The small molecule below binds the protein below.
Small molecule (SMILES): O=C1NCCc2[nH]c(-c3ccnc(-c4cnc5ccccc5c4)c3)cc21

Sequence of chain 1.J:
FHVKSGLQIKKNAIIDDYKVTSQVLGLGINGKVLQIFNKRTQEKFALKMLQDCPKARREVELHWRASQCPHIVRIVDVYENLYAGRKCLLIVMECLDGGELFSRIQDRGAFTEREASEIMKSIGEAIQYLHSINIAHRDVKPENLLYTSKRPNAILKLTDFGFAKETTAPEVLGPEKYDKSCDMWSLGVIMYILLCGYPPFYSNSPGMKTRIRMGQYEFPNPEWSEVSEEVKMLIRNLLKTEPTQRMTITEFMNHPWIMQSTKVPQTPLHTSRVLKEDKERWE

Binding-site contacts:
Ligand atom C10 contacts residue ALA61 of chain 1.J at 3.5 Å (hydrophobic).
Ligand atom C17 contacts residue LEU40 of chain 1.J at 3.3 Å (hydrophobic).
Ligand atom C2 contacts residue VAL48 of chain 1.J at 3.9 Å (hydrophobic).
Ligand atom C21 contacts residue ASP112 of chain 1.J at 3.8 Å.
Ligand atom N15 contacts residue ALA61 of chain 1.J at 3.7 Å.
Ligand atom C3 contacts residue VAL48 of chain 1.J at 3.7 Å (hydrophobic).
Ligand atom N16 contacts residue ASP112 of chain 1.J at 3.9 Å.
Ligand atom C3 contacts residue MET108 of chain 1.J at 3.7 Å (hydrophobic).
Ligand atom C20 contacts residue LEU111 of chain 1.J at 3.5 Å (hydrophobic).
Ligand atom C8 contacts residue ASP177 of chain 1.J at 3.2 Å.
Ligand atom O26 contacts residue ASP177 of chain 1.J at 3.2 Å.
Ligand atom C21 contacts residue LEU40 of chain 1.J at 3.5 Å (hydrophobic).
Ligand atom C8 contacts residue GLY43 of chain 1.J at 3.7 Å.
Ligand atom C9 contacts residue LEU42 of chain 1.J at 3.8 Å (hydrophobic).
Ligand atom C12 contacts residue LEU163 of chain 1.J at 3.8 Å (hydrophobic).
Ligand atom C8 contacts residue ASN161 of chain 1.J at 3.4 Å.
Ligand atom C22 contacts residue LEU40 of chain 1.J at 3.9 Å (hydrophobic).
Ligand atom N15 contacts residue LEU111 of chain 1.J at 3.1 Å (h-bond).
Ligand atom C8 contacts residue LEU42 of chain 1.J at 3.7 Å (hydrophobic).
Ligand atom C10 contacts residue LEU111 of chain 1.J at 3.8 Å (hydrophobic).
Ligand atom N16 contacts residue LEU40 of chain 1.J at 3.2 Å.
Ligand atom N15 contacts residue GLU109 of chain 1.J at 3.8 Å.
Ligand atom C19 contacts residue LEU40 of chain 1.J at 3.8 Å (hydrophobic).
Ligand atom C13 contacts residue LEU163 of chain 1.J at 3.5 Å (hydrophobic).
Ligand atom C17 contacts residue CYS110 of chain 1.J at 3.5 Å (hydrophobic).
Ligand atom N7 contacts residue LYS63 of chain 1.J at 3.7 Å.
Ligand atom C6 contacts residue LYS63 of chain 1.J at 3.7 Å.
Ligand atom O26 contacts residue LYS63 of chain 1.J at 3.1 Å (salt-bridge).
Ligand atom C4 contacts residue VAL48 of chain 1.J at 3.6 Å (hydrophobic).
Ligand atom C18 contacts residue LEU111 of chain 1.J at 3.5 Å (hydrophobic).
Ligand atom C21 contacts residue LEU111 of chain 1.J at 3.8 Å (hydrophobic).
Ligand atom N16 contacts residue CYS110 of chain 1.J at 3.7 Å.
Ligand atom C10 contacts residue GLU109 of chain 1.J at 3.3 Å.
Ligand atom C6 contacts residue ASP177 of chain 1.J at 3.6 Å.
Ligand atom C5 contacts residue VAL48 of chain 1.J at 3.8 Å (hydrophobic).
Ligand atom N7 contacts residue ASP177 of chain 1.J at 2.8 Å (salt-bridge).
Ligand atom C19 contacts residue LEU111 of chain 1.J at 3.4 Å (hydrophobic).
Ligand atom C24 contacts residue GLY114 of chain 1.J at 3.9 Å.
Ligand atom C17 contacts residue LEU111 of chain 1.J at 3.8 Å (hydrophobic).
Ligand atom N7 contacts residue GLY43 of chain 1.J at 3.5 Å.